Sequence of chain 1.B:
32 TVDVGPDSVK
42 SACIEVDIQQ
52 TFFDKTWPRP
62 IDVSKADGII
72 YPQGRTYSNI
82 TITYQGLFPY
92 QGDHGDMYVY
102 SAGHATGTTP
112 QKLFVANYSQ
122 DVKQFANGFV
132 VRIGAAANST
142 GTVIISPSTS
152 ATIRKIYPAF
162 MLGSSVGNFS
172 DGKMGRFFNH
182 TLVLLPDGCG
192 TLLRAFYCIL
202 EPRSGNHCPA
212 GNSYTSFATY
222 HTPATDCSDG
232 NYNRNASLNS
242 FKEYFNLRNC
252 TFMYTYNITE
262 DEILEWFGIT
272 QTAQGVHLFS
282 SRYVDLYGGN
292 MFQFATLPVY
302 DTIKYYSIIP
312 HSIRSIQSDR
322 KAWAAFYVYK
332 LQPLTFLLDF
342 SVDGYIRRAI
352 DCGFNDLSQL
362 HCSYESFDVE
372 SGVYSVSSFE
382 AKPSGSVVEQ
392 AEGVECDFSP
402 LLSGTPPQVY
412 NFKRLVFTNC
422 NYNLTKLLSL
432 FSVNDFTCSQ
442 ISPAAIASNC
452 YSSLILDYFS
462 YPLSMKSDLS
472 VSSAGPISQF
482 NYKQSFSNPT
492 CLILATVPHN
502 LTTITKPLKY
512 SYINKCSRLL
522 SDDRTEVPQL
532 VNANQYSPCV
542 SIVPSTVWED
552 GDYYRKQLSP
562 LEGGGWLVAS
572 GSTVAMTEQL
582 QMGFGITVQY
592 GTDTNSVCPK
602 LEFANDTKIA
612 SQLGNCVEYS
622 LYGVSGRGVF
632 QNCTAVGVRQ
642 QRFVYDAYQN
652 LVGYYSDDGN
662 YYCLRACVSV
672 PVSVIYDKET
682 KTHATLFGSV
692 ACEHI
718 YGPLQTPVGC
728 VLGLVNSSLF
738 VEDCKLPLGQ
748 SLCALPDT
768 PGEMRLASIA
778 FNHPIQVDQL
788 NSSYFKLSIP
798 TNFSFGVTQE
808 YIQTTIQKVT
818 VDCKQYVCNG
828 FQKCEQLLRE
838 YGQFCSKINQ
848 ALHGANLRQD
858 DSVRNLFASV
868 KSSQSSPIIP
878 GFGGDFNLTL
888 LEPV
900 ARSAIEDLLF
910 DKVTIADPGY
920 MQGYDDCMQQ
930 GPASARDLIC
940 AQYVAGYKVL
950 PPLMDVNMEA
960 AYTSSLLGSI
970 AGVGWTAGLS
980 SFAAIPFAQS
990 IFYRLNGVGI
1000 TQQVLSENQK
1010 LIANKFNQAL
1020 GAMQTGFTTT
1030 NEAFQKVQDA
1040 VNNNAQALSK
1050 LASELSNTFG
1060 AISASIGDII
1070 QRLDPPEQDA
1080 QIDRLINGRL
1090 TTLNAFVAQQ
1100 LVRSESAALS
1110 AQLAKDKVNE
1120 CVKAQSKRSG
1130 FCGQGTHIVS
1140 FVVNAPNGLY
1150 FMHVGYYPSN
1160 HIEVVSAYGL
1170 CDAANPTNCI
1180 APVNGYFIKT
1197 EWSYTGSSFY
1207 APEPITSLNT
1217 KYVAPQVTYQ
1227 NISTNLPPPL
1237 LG

Binding-site contacts:
Ligand atom C4 contacts residue ASN501 of chain 1.B at 4.3 Å.
Ligand atom C1 contacts residue ASN501 of chain 1.B at 1.5 Å.
Ligand atom O7 contacts residue ASN501 of chain 1.B at 3.5 Å (h-bond).
Ligand atom C2 contacts residue ASN501 of chain 1.B at 2.5 Å.
Ligand atom C8 contacts residue HIS500 of chain 1.B at 4.0 Å.
Ligand atom C8 contacts residue ASN501 of chain 1.B at 3.7 Å.
Ligand atom N2 contacts residue ASN501 of chain 1.B at 2.9 Å (h-bond).
Ligand atom O5 contacts residue ASN501 of chain 1.B at 2.4 Å (h-bond).
Ligand atom C5 contacts residue ASN501 of chain 1.B at 3.7 Å.
Ligand atom C7 contacts residue ASN501 of chain 1.B at 3.4 Å.
Ligand atom C3 contacts residue ASN501 of chain 1.B at 3.8 Å.

This small molecule binds to this protein.
Small molecule (SMILES): CC(=O)N[C@@H]1[C@@H](O)[C@H](O)[C@@H](CO)O[C@H]1O